The protein below binds the small molecule below.
Small molecule (SMILES): CC(=O)N[C@@H]1[C@@H](O)[C@H](O)[C@@H](CO)O[C@H]1O

Sequence of chain 1.A:
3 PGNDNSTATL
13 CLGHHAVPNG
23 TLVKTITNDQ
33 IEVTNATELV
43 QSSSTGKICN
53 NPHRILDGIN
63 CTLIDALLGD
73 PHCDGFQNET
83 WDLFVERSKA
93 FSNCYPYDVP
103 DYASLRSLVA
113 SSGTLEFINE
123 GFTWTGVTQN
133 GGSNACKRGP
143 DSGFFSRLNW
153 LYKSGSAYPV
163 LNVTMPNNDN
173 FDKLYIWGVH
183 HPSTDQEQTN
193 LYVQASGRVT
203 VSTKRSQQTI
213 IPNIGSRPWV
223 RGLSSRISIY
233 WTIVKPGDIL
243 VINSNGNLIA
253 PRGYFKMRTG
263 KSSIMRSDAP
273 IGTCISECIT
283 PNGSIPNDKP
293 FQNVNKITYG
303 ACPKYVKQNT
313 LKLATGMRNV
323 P

Binding-site contacts:
Ligand atom O5 contacts residue PHE119 of chain 1.A at 4.4 Å.
Ligand atom C6 contacts residue ILE120 of chain 1.A at 4.4 Å (hydrophobic).
Ligand atom O4 contacts residue PHE119 of chain 1.A at 4.1 Å.
Ligand atom C5 contacts residue ASN80 of chain 1.A at 3.1 Å.
Ligand atom C6 contacts residue GLU118 of chain 1.A at 4.1 Å.
Ligand atom C7 contacts residue ASN80 of chain 1.A at 3.4 Å.
Ligand atom C1 contacts residue ASN80 of chain 1.A at 1.4 Å.
Ligand atom C4 contacts residue PHE119 of chain 1.A at 4.3 Å (hydrophobic).
Ligand atom O5 contacts residue GLU118 of chain 1.A at 4.5 Å.
Ligand atom C8 contacts residue GLN79 of chain 1.A at 3.7 Å.
Ligand atom C6 contacts residue ASN80 of chain 1.A at 4.5 Å.
Ligand atom C3 contacts residue ASN80 of chain 1.A at 2.9 Å.
Ligand atom O5 contacts residue ASN80 of chain 1.A at 2.5 Å (h-bond).
Ligand atom O7 contacts residue ASN80 of chain 1.A at 3.9 Å.
Ligand atom C6 contacts residue PHE119 of chain 1.A at 4.0 Å (hydrophobic).
Ligand atom C2 contacts residue ASN80 of chain 1.A at 2.2 Å.
Ligand atom C3 contacts residue PHE119 of chain 1.A at 4.5 Å (hydrophobic).
Ligand atom N2 contacts residue ASN80 of chain 1.A at 2.4 Å (h-bond).
Ligand atom C8 contacts residue ASN80 of chain 1.A at 4.3 Å.
Ligand atom C5 contacts residue PHE119 of chain 1.A at 3.5 Å (hydrophobic).
Ligand atom C4 contacts residue ASN80 of chain 1.A at 3.6 Å.
Ligand atom O3 contacts residue ASN80 of chain 1.A at 4.1 Å.